Sequence of chain 1.B:
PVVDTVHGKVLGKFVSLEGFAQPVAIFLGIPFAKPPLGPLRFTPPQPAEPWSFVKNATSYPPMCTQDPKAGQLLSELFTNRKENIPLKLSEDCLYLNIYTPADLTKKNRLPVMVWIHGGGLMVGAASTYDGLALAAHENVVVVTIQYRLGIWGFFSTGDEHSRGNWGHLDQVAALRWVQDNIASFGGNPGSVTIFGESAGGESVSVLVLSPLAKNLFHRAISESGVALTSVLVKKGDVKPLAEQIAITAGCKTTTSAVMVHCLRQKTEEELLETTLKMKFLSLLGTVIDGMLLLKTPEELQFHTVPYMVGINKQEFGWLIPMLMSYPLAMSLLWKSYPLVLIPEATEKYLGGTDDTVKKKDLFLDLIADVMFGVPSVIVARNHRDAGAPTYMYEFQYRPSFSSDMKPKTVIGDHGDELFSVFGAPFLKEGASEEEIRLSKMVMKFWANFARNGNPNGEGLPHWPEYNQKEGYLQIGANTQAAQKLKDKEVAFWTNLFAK

Binding-site contacts:
Ligand atom C4 contacts residue ILE336 of chain 1.B at 4.5 Å (hydrophobic).
Ligand atom C4 contacts residue LEU339 of chain 1.B at 2.9 Å (hydrophobic).
Ligand atom C2 contacts residue LEU339 of chain 1.B at 4.5 Å (hydrophobic).
Ligand atom C7 contacts residue HIS444 of chain 1.B at 3.5 Å.
Ligand atom P1 contacts residue ALA199 of chain 1.B at 3.7 Å.
Ligand atom O1 contacts residue SER198 of chain 1.B at 2.2 Å (h-bond).
Ligand atom C7 contacts residue GLU197 of chain 1.B at 4.5 Å.
Ligand atom P1 contacts residue GLY119 of chain 1.B at 3.7 Å.
Ligand atom C1 contacts residue GLY120 of chain 1.B at 3.8 Å.
Ligand atom C7 contacts residue PHE78 of chain 1.B at 4.2 Å (hydrophobic).
Ligand atom P1 contacts residue SER198 of chain 1.B at 1.5 Å.
Ligand atom O2 contacts residue GLY119 of chain 1.B at 4.2 Å.
Ligand atom P1 contacts residue GLY120 of chain 1.B at 3.6 Å.
Ligand atom C6 contacts residue GLY120 of chain 1.B at 4.3 Å.
Ligand atom O2 contacts residue SER198 of chain 1.B at 2.7 Å (h-bond).
Ligand atom O1 contacts residue GLY120 of chain 1.B at 2.6 Å (h-bond).
Ligand atom O1 contacts residue GLY119 of chain 1.B at 2.4 Å (h-bond).
Ligand atom C7 contacts residue GLY119 of chain 1.B at 4.0 Å.
Ligand atom O1 contacts residue GLY118 of chain 1.B at 3.4 Å.
Ligand atom C5 contacts residue LEU339 of chain 1.B at 4.4 Å (hydrophobic).
Ligand atom C7 contacts residue SER198 of chain 1.B at 2.8 Å.
Ligand atom C1 contacts residue GLY119 of chain 1.B at 4.0 Å.
Ligand atom C3 contacts residue LEU339 of chain 1.B at 3.0 Å (hydrophobic).
Ligand atom O2 contacts residue GLY120 of chain 1.B at 3.5 Å (h-bond).
Ligand atom C6 contacts residue SER198 of chain 1.B at 4.0 Å.
Ligand atom P1 contacts residue HIS444 of chain 1.B at 3.9 Å.
Ligand atom O1 contacts residue ALA199 of chain 1.B at 3.2 Å (h-bond).
Ligand atom C5 contacts residue SER198 of chain 1.B at 4.3 Å.

This protein binds this small molecule.
Small molecule (SMILES): C[P](=O)(F)OC1CCCCC1